Sequence of chain 1.A:
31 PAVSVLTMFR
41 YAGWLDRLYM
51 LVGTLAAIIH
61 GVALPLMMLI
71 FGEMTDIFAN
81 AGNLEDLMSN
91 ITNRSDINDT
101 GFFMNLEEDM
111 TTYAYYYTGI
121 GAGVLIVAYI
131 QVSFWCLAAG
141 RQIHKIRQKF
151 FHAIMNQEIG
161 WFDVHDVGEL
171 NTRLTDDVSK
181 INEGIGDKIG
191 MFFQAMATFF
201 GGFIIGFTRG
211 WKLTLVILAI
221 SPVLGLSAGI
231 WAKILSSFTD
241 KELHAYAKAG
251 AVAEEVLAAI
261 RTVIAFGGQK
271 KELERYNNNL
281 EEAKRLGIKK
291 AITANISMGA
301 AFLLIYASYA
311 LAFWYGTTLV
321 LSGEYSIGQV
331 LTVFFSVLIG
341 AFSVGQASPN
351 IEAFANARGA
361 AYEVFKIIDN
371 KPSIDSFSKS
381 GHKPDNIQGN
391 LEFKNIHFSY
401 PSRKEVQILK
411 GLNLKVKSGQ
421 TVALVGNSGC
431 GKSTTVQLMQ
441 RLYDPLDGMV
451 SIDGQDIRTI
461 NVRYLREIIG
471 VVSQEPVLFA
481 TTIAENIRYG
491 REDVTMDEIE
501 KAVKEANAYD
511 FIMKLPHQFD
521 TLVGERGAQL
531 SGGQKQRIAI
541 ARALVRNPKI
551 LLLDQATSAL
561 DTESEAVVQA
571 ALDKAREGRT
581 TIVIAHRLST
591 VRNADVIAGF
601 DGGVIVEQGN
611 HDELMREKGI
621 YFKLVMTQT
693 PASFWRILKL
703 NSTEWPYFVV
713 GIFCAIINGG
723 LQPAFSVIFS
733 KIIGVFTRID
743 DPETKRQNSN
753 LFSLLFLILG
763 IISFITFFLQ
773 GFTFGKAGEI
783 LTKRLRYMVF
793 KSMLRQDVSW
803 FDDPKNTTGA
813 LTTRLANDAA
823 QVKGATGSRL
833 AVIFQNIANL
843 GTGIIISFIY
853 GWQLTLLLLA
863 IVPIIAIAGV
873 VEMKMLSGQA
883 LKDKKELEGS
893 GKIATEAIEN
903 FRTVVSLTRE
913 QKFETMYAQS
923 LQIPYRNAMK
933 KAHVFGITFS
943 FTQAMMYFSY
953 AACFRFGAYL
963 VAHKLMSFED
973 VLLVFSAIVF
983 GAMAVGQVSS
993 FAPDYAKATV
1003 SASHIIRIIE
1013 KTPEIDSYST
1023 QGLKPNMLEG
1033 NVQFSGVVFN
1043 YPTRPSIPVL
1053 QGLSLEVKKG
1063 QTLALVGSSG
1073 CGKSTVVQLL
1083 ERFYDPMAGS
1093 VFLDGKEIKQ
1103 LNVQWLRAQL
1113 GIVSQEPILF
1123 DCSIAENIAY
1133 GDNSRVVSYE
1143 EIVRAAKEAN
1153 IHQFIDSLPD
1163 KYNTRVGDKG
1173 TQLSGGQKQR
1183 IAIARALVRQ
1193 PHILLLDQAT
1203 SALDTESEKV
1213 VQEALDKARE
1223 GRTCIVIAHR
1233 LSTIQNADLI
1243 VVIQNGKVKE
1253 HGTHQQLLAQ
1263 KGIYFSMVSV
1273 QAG

The small molecule below binds the protein below.
Small molecule (SMILES): CC(C)CCC[C@@H](C)[C@H]1CC[C@H]2[C@@H]3CC=C4C[C@@H](O)CC[C@]4(C)[C@H]3CC[C@]12C

Binding-site contacts:
Ligand atom C12 contacts residue CLR1 of chain 1.M at 3.7 Å.
Ligand atom C15 contacts residue ASN838 of chain 1.A at 3.3 Å.
Ligand atom C14 contacts residue CLR1 of chain 1.M at 4.5 Å.
Ligand atom C16 contacts residue LEU842 of chain 1.A at 3.8 Å (hydrophobic).
Ligand atom C10 contacts residue CLR1 of chain 1.M at 4.0 Å.
Ligand atom C19 contacts residue ILE835 of chain 1.A at 4.4 Å (hydrophobic).
Ligand atom C13 contacts residue CLR1 of chain 1.M at 4.3 Å.
Ligand atom C5 contacts residue CLR1 of chain 1.M at 4.0 Å.
Ligand atom C18 contacts residue ILE839 of chain 1.A at 4.0 Å (hydrophobic).
Ligand atom C3 contacts residue CLR1 of chain 1.M at 4.4 Å.
Ligand atom C6 contacts residue CLR1 of chain 1.M at 4.3 Å.
Ligand atom C24 contacts residue GLY843 of chain 1.A at 4.0 Å.
Ligand atom C27 contacts residue CLR1 of chain 1.M at 3.9 Å.
Ligand atom C21 contacts residue CLR1 of chain 1.M at 3.8 Å.
Ligand atom C6 contacts residue ASN838 of chain 1.A at 3.2 Å.
Ligand atom C15 contacts residue ILE839 of chain 1.A at 4.1 Å (hydrophobic).
Ligand atom C15 contacts residue LEU842 of chain 1.A at 4.3 Å (hydrophobic).
Ligand atom C7 contacts residue CLR1 of chain 1.M at 4.3 Å.
Ligand atom C26 contacts residue ILE847 of chain 1.A at 4.2 Å (hydrophobic).
Ligand atom C7 contacts residue ASN838 of chain 1.A at 3.3 Å.
Ligand atom C9 contacts residue CLR1 of chain 1.M at 3.6 Å.
Ligand atom C8 contacts residue ASN838 of chain 1.A at 4.2 Å.
Ligand atom C1 contacts residue CLR1 of chain 1.M at 3.7 Å.
Ligand atom C16 contacts residue ASN838 of chain 1.A at 3.7 Å.
Ligand atom C14 contacts residue ASN838 of chain 1.A at 4.5 Å.
Ligand atom C16 contacts residue ILE839 of chain 1.A at 4.2 Å (hydrophobic).
Ligand atom C5 contacts residue ASN838 of chain 1.A at 4.4 Å.
Ligand atom C17 contacts residue CLR1 of chain 1.M at 4.1 Å.